Sequence of chain 1.D:
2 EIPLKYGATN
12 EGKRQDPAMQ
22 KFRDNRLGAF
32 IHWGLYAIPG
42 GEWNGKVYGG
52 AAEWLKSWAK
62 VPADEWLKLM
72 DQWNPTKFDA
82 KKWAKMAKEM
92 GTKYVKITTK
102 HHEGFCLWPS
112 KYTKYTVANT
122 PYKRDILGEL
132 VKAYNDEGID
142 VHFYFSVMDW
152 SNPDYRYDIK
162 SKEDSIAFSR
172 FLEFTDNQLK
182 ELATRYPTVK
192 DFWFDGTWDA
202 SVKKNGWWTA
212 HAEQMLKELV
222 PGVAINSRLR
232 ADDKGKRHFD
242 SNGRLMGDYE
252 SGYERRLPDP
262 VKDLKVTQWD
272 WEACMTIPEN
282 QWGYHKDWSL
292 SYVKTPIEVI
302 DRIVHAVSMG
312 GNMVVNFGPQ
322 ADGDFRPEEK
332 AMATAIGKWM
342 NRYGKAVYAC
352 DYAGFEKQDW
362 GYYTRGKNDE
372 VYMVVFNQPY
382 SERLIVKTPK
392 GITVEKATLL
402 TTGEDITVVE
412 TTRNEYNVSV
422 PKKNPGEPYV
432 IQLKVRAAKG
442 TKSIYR

Binding-site contacts:
Ligand atom CAD contacts residue ASP196 of chain 1.D at 3.1 Å.
Ligand atom CAG contacts residue TRP283 of chain 1.D at 3.9 Å (hydrophobic).
Ligand atom CAA contacts residue TRP283 of chain 1.D at 3.6 Å (hydrophobic).
Ligand atom CAB contacts residue HIS102 of chain 1.D at 4.0 Å.
Ligand atom CAG contacts residue ASP196 of chain 1.D at 3.8 Å.
Ligand atom NAK contacts residue TRP199 of chain 1.D at 3.9 Å.
Ligand atom CAA contacts residue ASP196 of chain 1.D at 3.7 Å.
Ligand atom CAF contacts residue ASP196 of chain 1.D at 4.1 Å.
Ligand atom CAA contacts residue GLU255 of chain 1.D at 3.1 Å.
Ligand atom CAJ contacts residue GLU255 of chain 1.D at 3.5 Å.
Ligand atom OAI contacts residue TRP55 of chain 1.D at 3.3 Å (h-bond).
Ligand atom CAB contacts residue TRP283 of chain 1.D at 3.7 Å (hydrophobic).
Ligand atom NAL contacts residue TRP55 of chain 1.D at 3.5 Å.
Ligand atom OAH contacts residue ASP196 of chain 1.D at 3.3 Å (salt-bridge).
Ligand atom CAG contacts residue TRP194 of chain 1.D at 4.0 Å (hydrophobic).
Ligand atom CAC contacts residue HIS102 of chain 1.D at 4.1 Å.
Ligand atom NAM contacts residue HIS103 of chain 1.D at 4.1 Å.
Ligand atom NAE contacts residue ASP196 of chain 1.D at 2.7 Å (salt-bridge).
Ligand atom OAH contacts residue TYR145 of chain 1.D at 3.5 Å (h-bond).
Ligand atom CAC contacts residue TRP283 of chain 1.D at 3.8 Å (hydrophobic).
Ligand atom OAI contacts residue HIS102 of chain 1.D at 3.3 Å (h-bond).
Ligand atom OAH contacts residue HIS102 of chain 1.D at 2.9 Å (h-bond).
Ligand atom OAI contacts residue GLU54 of chain 1.D at 2.6 Å (salt-bridge).
Ligand atom CAB contacts residue HIS33 of chain 1.D at 3.6 Å.
Ligand atom CAG contacts residue GLU255 of chain 1.D at 3.9 Å.
Ligand atom NAE contacts residue ARG229 of chain 1.D at 4.1 Å.
Ligand atom CAJ contacts residue TRP199 of chain 1.D at 3.8 Å (hydrophobic).
Ligand atom CAF contacts residue GLU255 of chain 1.D at 3.8 Å.
Ligand atom CAF contacts residue TRP199 of chain 1.D at 4.1 Å (hydrophobic).
Ligand atom CAB contacts residue GLU54 of chain 1.D at 4.1 Å.
Ligand atom NAE contacts residue GLU255 of chain 1.D at 3.2 Å (salt-bridge).
Ligand atom OAH contacts residue HIS33 of chain 1.D at 2.8 Å (h-bond).
Ligand atom CAG contacts residue HIS33 of chain 1.D at 4.1 Å.
Ligand atom CAD contacts residue GLU255 of chain 1.D at 3.9 Å.
Ligand atom NAM contacts residue TRP55 of chain 1.D at 3.1 Å (h-bond).
Ligand atom CAS contacts residue TRP199 of chain 1.D at 3.9 Å (hydrophobic).
Ligand atom CAC contacts residue GLU54 of chain 1.D at 3.5 Å.
Ligand atom CAB contacts residue ASP196 of chain 1.D at 4.0 Å.
Ligand atom CAS contacts residue TRP55 of chain 1.D at 4.0 Å (hydrophobic).
Ligand atom OAI contacts residue TRP283 of chain 1.D at 4.1 Å.

The protein below binds the small molecule below.
Small molecule (SMILES): C[C@@H]1N[C@@H](c2cn(-c3ccccc3)nn2)[C@H](O)[C@@H]1O